Binding-site contacts:
Ligand atom C5 contacts residue ALA242 of chain 1.A at 3.2 Å (hydrophobic).
Ligand atom C4 contacts residue ALA242 of chain 1.A at 3.4 Å (hydrophobic).
Ligand atom O3R contacts residue ARG70 of chain 1.A at 4.2 Å.
Ligand atom C6 contacts residue ALA242 of chain 1.A at 4.2 Å (hydrophobic).
Ligand atom O3R contacts residue TRP195 of chain 1.A at 3.9 Å.
Ligand atom O3P contacts residue SER200 of chain 1.A at 2.4 Å (h-bond).
Ligand atom O2R contacts residue ARG70 of chain 1.A at 2.5 Å (salt-bridge).
Ligand atom C1R contacts residue TRP195 of chain 1.A at 3.8 Å (hydrophobic).
Ligand atom P contacts residue TRP195 of chain 1.A at 4.1 Å.
Ligand atom O5R contacts residue TRP195 of chain 1.A at 3.5 Å (h-bond).
Ligand atom C3 contacts residue THR240 of chain 1.A at 3.9 Å.
Ligand atom N1 contacts residue TRP195 of chain 1.A at 4.2 Å.
Ligand atom O4R contacts residue TRP195 of chain 1.A at 4.2 Å.
Ligand atom C7 contacts residue PRO236 of chain 1.A at 3.8 Å (hydrophobic).
Ligand atom C5 contacts residue THR240 of chain 1.A at 3.7 Å.
Ligand atom C4 contacts residue VAL241 of chain 1.A at 4.0 Å (hydrophobic).
Ligand atom P contacts residue SER200 of chain 1.A at 3.9 Å.
Ligand atom O2P contacts residue PHE161 of chain 1.A at 4.1 Å.
Ligand atom C5 contacts residue VAL241 of chain 1.A at 3.4 Å (hydrophobic).
Ligand atom N7 contacts residue PRO237 of chain 1.A at 3.6 Å.
Ligand atom N7 contacts residue PRO236 of chain 1.A at 2.7 Å.
Ligand atom C1R contacts residue MET202 of chain 1.A at 4.2 Å (hydrophobic).
Ligand atom C4 contacts residue THR240 of chain 1.A at 3.1 Å.
Ligand atom C2R contacts residue ARG70 of chain 1.A at 4.0 Å.
Ligand atom C5R contacts residue MET202 of chain 1.A at 3.3 Å (hydrophobic).
Ligand atom O2R contacts residue TRP195 of chain 1.A at 3.9 Å.
Ligand atom N7 contacts residue THR240 of chain 1.A at 3.5 Å.
Ligand atom O1P contacts residue PHE161 of chain 1.A at 4.1 Å.
Ligand atom C2 contacts residue ARG70 of chain 1.A at 4.1 Å.
Ligand atom O3P contacts residue PRO198 of chain 1.A at 3.7 Å.
Ligand atom O3P contacts residue TRP195 of chain 1.A at 3.4 Å.
Ligand atom O4R contacts residue MET202 of chain 1.A at 3.0 Å.
Ligand atom C4R contacts residue TRP195 of chain 1.A at 3.7 Å (hydrophobic).
Ligand atom C4R contacts residue MET202 of chain 1.A at 3.5 Å (hydrophobic).
Ligand atom O2P contacts residue CYS131 of chain 1.A at 3.4 Å (h-bond).
Ligand atom O7 contacts residue ARG70 of chain 1.A at 3.6 Å (salt-bridge).
Ligand atom C7 contacts residue THR240 of chain 1.A at 4.0 Å.
Ligand atom C5R contacts residue TRP195 of chain 1.A at 4.1 Å (hydrophobic).
Ligand atom C6 contacts residue MET202 of chain 1.A at 4.0 Å (hydrophobic).
Ligand atom O1P contacts residue PRO198 of chain 1.A at 3.8 Å.

A small-molecule ligand and the protein it binds are described below.
Small molecule (SMILES): NC(=O)c1ccc[n+]([C@@H]2O[C@H](COP(=O)(O)O)[C@@H](O)[C@H]2O)c1

Sequence of chain 1.A:
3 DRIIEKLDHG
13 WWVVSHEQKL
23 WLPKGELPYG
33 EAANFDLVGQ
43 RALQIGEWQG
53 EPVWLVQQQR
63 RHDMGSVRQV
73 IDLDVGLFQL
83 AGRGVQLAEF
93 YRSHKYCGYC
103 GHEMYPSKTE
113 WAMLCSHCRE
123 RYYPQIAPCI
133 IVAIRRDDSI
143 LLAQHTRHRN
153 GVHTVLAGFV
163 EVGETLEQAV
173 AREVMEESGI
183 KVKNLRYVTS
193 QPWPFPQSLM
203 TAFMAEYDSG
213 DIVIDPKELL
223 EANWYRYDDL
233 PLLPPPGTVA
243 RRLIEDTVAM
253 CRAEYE